Binding-site contacts:
Ligand atom CB contacts residue ARG59 of chain 1.A at 3.6 Å.
Ligand atom OG contacts residue GLU179 of chain 1.A at 2.6 Å (salt-bridge).
Ligand atom O1P contacts residue ARG126 of chain 1.A at 2.9 Å (salt-bridge).
Ligand atom N contacts residue ASN172 of chain 1.A at 3.0 Å (h-bond).
Ligand atom P contacts residue ARG55 of chain 1.A at 3.6 Å.
Ligand atom CA contacts residue ASN172 of chain 1.A at 3.6 Å.
Ligand atom CB contacts residue ARG55 of chain 1.A at 3.8 Å.
Ligand atom C contacts residue ARG59 of chain 1.A at 3.7 Å.
Ligand atom O contacts residue VAL175 of chain 1.A at 3.6 Å.
Ligand atom O contacts residue ARG59 of chain 1.A at 2.6 Å (salt-bridge).
Ligand atom CB contacts residue ASN172 of chain 1.A at 3.4 Å.
Ligand atom CB contacts residue ASN172 of chain 1.A at 3.7 Å.
Ligand atom O1P contacts residue ARG55 of chain 1.A at 3.2 Å (salt-bridge).
Ligand atom CG contacts residue GLY168 of chain 1.A at 3.7 Å.
Ligand atom CD contacts residue LYS48 of chain 1.A at 3.6 Å.
Ligand atom CA contacts residue ASN172 of chain 1.A at 3.9 Å.
Ligand atom O contacts residue ASN223 of chain 1.A at 3.1 Å (h-bond).
Ligand atom CD contacts residue GLU179 of chain 1.A at 3.4 Å.
Ligand atom N contacts residue LEU171 of chain 1.A at 3.6 Å.
Ligand atom SD contacts residue ILE216 of chain 1.A at 3.7 Å.
Ligand atom O2P contacts residue TYR127 of chain 1.A at 2.9 Å (h-bond).
Ligand atom C contacts residue ASN172 of chain 1.A at 3.8 Å.
Ligand atom OG contacts residue ARG55 of chain 1.A at 3.6 Å.
Ligand atom C contacts residue ARG59 of chain 1.A at 3.7 Å.
Ligand atom O2P contacts residue ARG126 of chain 1.A at 3.2 Å (salt-bridge).
Ligand atom O3P contacts residue ARG55 of chain 1.A at 2.9 Å (salt-bridge).
Ligand atom CD contacts residue LEU219 of chain 1.A at 3.5 Å (hydrophobic).
Ligand atom P contacts residue ARG126 of chain 1.A at 3.8 Å.
Ligand atom CB contacts residue GLU179 of chain 1.A at 3.5 Å.
Ligand atom CB contacts residue ASN223 of chain 1.A at 3.0 Å.
Ligand atom OE2 contacts residue LYS48 of chain 1.A at 3.0 Å.
Ligand atom ND2 contacts residue LEU215 of chain 1.A at 3.5 Å.
Ligand atom O contacts residue LEU171 of chain 1.A at 3.8 Å.
Ligand atom N contacts residue ARG59 of chain 1.A at 3.4 Å (salt-bridge).
Ligand atom OE1 contacts residue VAL45 of chain 1.A at 3.4 Å.
Ligand atom C contacts residue LEU171 of chain 1.A at 3.6 Å (hydrophobic).
Ligand atom O contacts residue LEU171 of chain 1.A at 3.5 Å.
Ligand atom OG contacts residue ARG59 of chain 1.A at 2.6 Å (salt-bridge).
Ligand atom CG contacts residue LYS48 of chain 1.A at 3.6 Å.
Ligand atom CA contacts residue GLU179 of chain 1.A at 3.6 Å.

This protein binds this small molecule.
Small molecule (SMILES): CSCC[C@H](NC(=O)[C@H](COP(=O)(O)O)NC(=O)[C@@H]1CCCN1C(=O)[C@H](CO)NC(=O)[C@H](CCCN=C(N)N)NC(=O)[C@H](C)N)C(=O)N1CCC[C@H]1C(=O)N[C@@H](CCC(=O)O)C(=O)N[C@H](C=O)CC(N)=O

Sequence of chain 1.A:
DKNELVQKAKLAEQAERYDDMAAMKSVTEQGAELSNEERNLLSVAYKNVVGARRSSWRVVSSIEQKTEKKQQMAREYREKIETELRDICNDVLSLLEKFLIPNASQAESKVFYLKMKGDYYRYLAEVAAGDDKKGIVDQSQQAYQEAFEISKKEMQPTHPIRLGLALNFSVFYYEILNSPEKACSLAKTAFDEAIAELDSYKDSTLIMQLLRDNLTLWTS